Sequence of chain 1.G:
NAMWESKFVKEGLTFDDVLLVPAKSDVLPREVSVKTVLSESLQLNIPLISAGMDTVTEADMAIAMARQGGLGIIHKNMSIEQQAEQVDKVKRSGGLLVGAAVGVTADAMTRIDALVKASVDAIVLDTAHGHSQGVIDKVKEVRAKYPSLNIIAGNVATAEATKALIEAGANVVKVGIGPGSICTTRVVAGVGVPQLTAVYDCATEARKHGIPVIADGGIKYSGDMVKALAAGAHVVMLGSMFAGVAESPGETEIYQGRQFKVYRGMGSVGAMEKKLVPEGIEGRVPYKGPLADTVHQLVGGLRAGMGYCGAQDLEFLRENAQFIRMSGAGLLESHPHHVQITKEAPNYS

The protein below binds the small molecule below.
Small molecule (SMILES): C=C(C)c1cccc(C(C)(C)NC(=O)Nc2ccc(Cl)c(N[C@@H]3OC[C@@H](O)[C@@H](O)[C@H]3O)c2)c1

Binding-site contacts:
Ligand atom C19 contacts residue PRO51 of chain 1.G at 3.7 Å (hydrophobic).
Ligand atom C13 contacts residue MET294 of chain 1.E at 4.0 Å (hydrophobic).
Ligand atom C17 contacts residue ALA150 of chain 1.E at 4.0 Å (hydrophobic).
Ligand atom CL contacts residue TYR342 of chain 1.G at 3.9 Å.
Ligand atom C13 contacts residue GLU313 of chain 1.E at 3.9 Å.
Ligand atom C3 contacts residue GLY289 of chain 1.E at 3.6 Å.
Ligand atom C8 contacts residue ALA150 of chain 1.E at 3.7 Å (hydrophobic).
Ligand atom CL contacts residue GLY341 of chain 1.G at 3.2 Å.
Ligand atom C22 contacts residue ALA150 of chain 1.E at 3.9 Å (hydrophobic).
Ligand atom C7 contacts residue ALA150 of chain 1.E at 3.9 Å (hydrophobic).
Ligand atom C8 contacts residue TYR342 of chain 1.G at 3.9 Å (hydrophobic).
Ligand atom C13 contacts residue GLY289 of chain 1.E at 3.8 Å.
Ligand atom O5 contacts residue THR149 of chain 1.E at 2.8 Å (h-bond).
Ligand atom C17 contacts residue GLU313 of chain 1.E at 3.9 Å.
Ligand atom O6 contacts residue VAL126 of chain 1.E at 3.1 Å (h-bond).
Ligand atom C9 contacts residue IMP1 of chain 1.U at 3.5 Å.
Ligand atom C18 contacts residue TYR342 of chain 1.G at 3.5 Å (hydrophobic).
Ligand atom O4 contacts residue HIS151 of chain 1.E at 3.5 Å (h-bond).
Ligand atom C4 contacts residue GLY289 of chain 1.E at 3.9 Å.
Ligand atom C8 contacts residue GLU313 of chain 1.E at 3.5 Å.
Ligand atom C2 contacts residue GLY289 of chain 1.E at 3.6 Å.
Ligand atom N4 contacts residue GLU313 of chain 1.E at 3.0 Å (salt-bridge).
Ligand atom C8 contacts residue IMP1 of chain 1.U at 3.4 Å.
Ligand atom C19 contacts residue TYR342 of chain 1.G at 3.7 Å (hydrophobic).
Ligand atom C7 contacts residue IMP1 of chain 1.U at 3.6 Å.
Ligand atom C1 contacts residue GLY289 of chain 1.E at 3.9 Å.
Ligand atom O4 contacts residue THR149 of chain 1.E at 2.8 Å (h-bond).
Ligand atom C3 contacts residue MET288 of chain 1.E at 3.7 Å (hydrophobic).
Ligand atom C18 contacts residue PRO51 of chain 1.G at 3.9 Å (hydrophobic).
Ligand atom C21 contacts residue PRO51 of chain 1.G at 4.0 Å (hydrophobic).
Ligand atom CL contacts residue HIS151 of chain 1.E at 3.6 Å.
Ligand atom C20 contacts residue PRO51 of chain 1.G at 3.7 Å (hydrophobic).
Ligand atom N3 contacts residue GLU313 of chain 1.E at 3.3 Å (salt-bridge).
Ligand atom C26 contacts residue THR149 of chain 1.E at 3.7 Å.
Ligand atom C18 contacts residue GLU313 of chain 1.E at 3.8 Å.
Ligand atom C8 contacts residue THR207 of chain 1.E at 3.7 Å.
Ligand atom C13 contacts residue VAL311 of chain 1.E at 3.9 Å (hydrophobic).
Ligand atom C25 contacts residue THR149 of chain 1.E at 3.7 Å.
Ligand atom C19 contacts residue ALA338 of chain 1.G at 3.5 Å (hydrophobic).
Ligand atom C10 contacts residue GLU313 of chain 1.E at 3.7 Å.

Sequence of chain 1.E:
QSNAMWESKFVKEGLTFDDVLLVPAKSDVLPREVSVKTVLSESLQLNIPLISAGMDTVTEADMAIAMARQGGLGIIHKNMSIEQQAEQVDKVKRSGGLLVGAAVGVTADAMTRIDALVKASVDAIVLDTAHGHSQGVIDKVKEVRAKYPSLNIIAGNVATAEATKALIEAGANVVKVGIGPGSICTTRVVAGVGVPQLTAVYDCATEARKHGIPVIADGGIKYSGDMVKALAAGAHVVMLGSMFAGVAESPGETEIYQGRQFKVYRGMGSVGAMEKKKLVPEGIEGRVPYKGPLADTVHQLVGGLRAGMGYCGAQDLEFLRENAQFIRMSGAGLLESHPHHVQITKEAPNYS